This small molecule binds to this protein.
Small molecule (SMILES): CC(=O)N[C@@H]1[C@@H](O)[C@H](O)[C@@H](CO)O[C@H]1O

Sequence of chain 1.A:
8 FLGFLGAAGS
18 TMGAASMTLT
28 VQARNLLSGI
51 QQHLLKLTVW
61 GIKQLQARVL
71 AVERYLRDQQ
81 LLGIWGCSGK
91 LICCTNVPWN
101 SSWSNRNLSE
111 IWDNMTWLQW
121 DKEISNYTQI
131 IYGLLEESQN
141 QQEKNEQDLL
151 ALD

Binding-site contacts:
Ligand atom C7 contacts residue ASN100 of chain 1.A at 4.1 Å.
Ligand atom N2 contacts residue SER102 of chain 1.A at 4.1 Å.
Ligand atom C2 contacts residue ASN100 of chain 1.A at 2.4 Å.
Ligand atom C1 contacts residue TRP103 of chain 1.A at 3.7 Å (hydrophobic).
Ligand atom N2 contacts residue TRP103 of chain 1.A at 3.1 Å (h-bond).
Ligand atom O6 contacts residue ASN100 of chain 1.A at 4.3 Å.
Ligand atom O7 contacts residue SER102 of chain 1.A at 4.5 Å.
Ligand atom C1 contacts residue ASN100 of chain 1.A at 1.4 Å.
Ligand atom N2 contacts residue ASN100 of chain 1.A at 3.1 Å (h-bond).
Ligand atom C8 contacts residue TRP103 of chain 1.A at 3.5 Å (hydrophobic).
Ligand atom C8 contacts residue TYR127 of chain 1.A at 4.4 Å (hydrophobic).
Ligand atom C8 contacts residue SER102 of chain 1.A at 4.4 Å.
Ligand atom C4 contacts residue ASN100 of chain 1.A at 4.1 Å.
Ligand atom C3 contacts residue ASN100 of chain 1.A at 3.8 Å.
Ligand atom C7 contacts residue SER102 of chain 1.A at 4.1 Å.
Ligand atom C6 contacts residue ASN100 of chain 1.A at 4.5 Å.
Ligand atom C5 contacts residue ASN100 of chain 1.A at 3.6 Å.
Ligand atom O5 contacts residue ASN100 of chain 1.A at 2.2 Å (h-bond).
Ligand atom C2 contacts residue TRP103 of chain 1.A at 3.9 Å (hydrophobic).
Ligand atom C7 contacts residue TRP103 of chain 1.A at 3.9 Å (hydrophobic).